Binding-site contacts:
Ligand atom N6 contacts residue DT5 of chain 1.B at 3.2 Å (h-bond).
Ligand atom C5' contacts residue TRP24 of chain 1.C at 3.4 Å (hydrophobic).
Ligand atom O4' contacts residue TRP24 of chain 1.C at 3.3 Å.
Ligand atom O2 contacts residue DG3 of chain 1.B at 2.9 Å (h-bond).
Ligand atom N3 contacts residue DG3 of chain 1.B at 3.0 Å (h-bond).
Ligand atom O4 contacts residue DA4 of chain 1.B at 3.0 Å (h-bond).
Ligand atom OP1 contacts residue LYS22 of chain 1.C at 3.0 Å (salt-bridge).
Ligand atom O2 contacts residue ARG42 of chain 1.C at 2.8 Å (salt-bridge).
Ligand atom N6 contacts residue DA4 of chain 1.B at 3.3 Å (h-bond).
Ligand atom N1 contacts residue DT5 of chain 1.B at 2.9 Å (h-bond).
Ligand atom N2 contacts residue MET29 of chain 1.C at 3.5 Å.
Ligand atom N3 contacts residue DG1 of chain 1.B at 2.8 Å (h-bond).
Ligand atom C2 contacts residue DG1 of chain 1.B at 3.4 Å.
Ligand atom O4' contacts residue TRP24 of chain 1.C at 3.1 Å.
Ligand atom N1 contacts residue DC8 of chain 1.B at 2.9 Å (h-bond).
Ligand atom O6 contacts residue DC6 of chain 1.B at 2.8 Å (h-bond).
Ligand atom O6 contacts residue DG7 of chain 1.B at 3.5 Å (h-bond).
Ligand atom N1 contacts residue DC2 of chain 1.B at 2.9 Å (h-bond).
Ligand atom N3 contacts residue DG7 of chain 1.B at 2.8 Å (h-bond).
Ligand atom C4' contacts residue TRP24 of chain 1.C at 3.4 Å (hydrophobic).
Ligand atom C1' contacts residue TRP24 of chain 1.C at 3.4 Å (hydrophobic).
Ligand atom N2 contacts residue SER31 of chain 1.C at 2.8 Å (h-bond).
Ligand atom O2 contacts residue DG7 of chain 1.B at 2.8 Å (h-bond).
Ligand atom O6 contacts residue DT5 of chain 1.B at 3.3 Å (h-bond).
Ligand atom OP1 contacts residue THR40 of chain 1.C at 3.4 Å.
Ligand atom N4 contacts residue DC6 of chain 1.B at 3.0 Å (h-bond).
Ligand atom N2 contacts residue DC8 of chain 1.B at 2.9 Å (h-bond).
Ligand atom N2 contacts residue DG3 of chain 1.B at 3.2 Å.
Ligand atom N4 contacts residue DG7 of chain 1.B at 2.7 Å (h-bond).
Ligand atom N1 contacts residue DC6 of chain 1.B at 2.9 Å (h-bond).
Ligand atom N2 contacts residue DC2 of chain 1.B at 3.0 Å (h-bond).
Ligand atom O6 contacts residue DC2 of chain 1.B at 2.7 Å (h-bond).
Ligand atom O6 contacts residue DC8 of chain 1.B at 2.7 Å (h-bond).
Ligand atom O2 contacts residue DG1 of chain 1.B at 2.6 Å (h-bond).
Ligand atom N3 contacts residue DA4 of chain 1.B at 2.9 Å (h-bond).
Ligand atom N4 contacts residue DG1 of chain 1.B at 2.9 Å (h-bond).
Ligand atom N3 contacts residue TRP24 of chain 1.C at 3.0 Å (h-bond).
Ligand atom O4' contacts residue ARG42 of chain 1.C at 3.0 Å.
Ligand atom N4 contacts residue DG3 of chain 1.B at 3.0 Å (h-bond).
Ligand atom N2 contacts residue DC6 of chain 1.B at 2.9 Å (h-bond).

Sequence of chain 1.C:
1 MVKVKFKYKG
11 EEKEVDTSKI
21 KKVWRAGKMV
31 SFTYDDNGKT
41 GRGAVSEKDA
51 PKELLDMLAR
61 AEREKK

This small molecule binds to this protein.
Small molecule (SMILES): Cc1cn([C@H]2C[C@H](O[P](=O)(O)OC[C@H]3O[C@@H](n4ccc(N)nc4=O)C[C@@H]3O[P](=O)(O)OC[C@H]3O[C@@H](n4cnc5c(=O)nc(N)[nH]c54)C[C@@H]3O[P](=O)(O)OC[C@H]3O[C@@H](n4ccc(N)nc4=O)C[C@@H]3O)[C@@H](CO[P](=O)(O)O[C@H]3C[C@H](n4cnc5c(N)ncnc54)O[C@@H]3CO[P](=O)(O)O[C@H]3C[C@H](n4cnc5c(=O)nc(N)[nH]c54)O[C@@H]3CO[P](=O)(O)O[C@H]3C[C@H](n4ccc(N)nc4=O)O[C@@H]3CO[P](=O)(O)O[C@H]3C[C@H](n4cnc5c(=O)nc(N)[nH]c54)O[C@@H]3CO)O2)c(=O)[nH]c1=O